Binding-site contacts:
Ligand atom C4 contacts residue 1RZ1 of chain 1.E at 4.2 Å.
Ligand atom C2 contacts residue 1RZ1 of chain 1.E at 4.3 Å.
Ligand atom PA contacts residue NA1 of chain 1.F at 3.8 Å.
Ligand atom O1A contacts residue ASP192 of chain 1.A at 2.9 Å (salt-bridge).
Ligand atom C2' contacts residue TYR273 of chain 1.A at 4.4 Å (hydrophobic).
Ligand atom S3' contacts residue ARG260 of chain 1.A at 3.5 Å (salt-bridge).
Ligand atom C2' contacts residue PHE274 of chain 1.A at 4.1 Å (hydrophobic).
Ligand atom C4' contacts residue 1RZ1 of chain 1.E at 3.7 Å.
Ligand atom C1' contacts residue TYR273 of chain 1.A at 3.8 Å (hydrophobic).
Ligand atom O1A contacts residue NA1 of chain 1.F at 2.5 Å (h-bond).
Ligand atom C2' contacts residue ARG260 of chain 1.A at 4.4 Å.
Ligand atom C4' contacts residue PHE274 of chain 1.A at 4.1 Å (hydrophobic).
Ligand atom O5' contacts residue 1RZ1 of chain 1.E at 4.0 Å.
Ligand atom O1A contacts residue 1RZ1 of chain 1.E at 3.4 Å (h-bond).
Ligand atom O5' contacts residue NA1 of chain 1.F at 4.5 Å.
Ligand atom O4' contacts residue 1RZ1 of chain 1.E at 3.4 Å.
Ligand atom O2 contacts residue TYR273 of chain 1.A at 3.8 Å.
Ligand atom C5 contacts residue 1RZ1 of chain 1.E at 3.3 Å.
Ligand atom C1' contacts residue 1RZ1 of chain 1.E at 3.8 Å.
Ligand atom O2A contacts residue NA1 of chain 1.F at 4.2 Å.
Ligand atom PA contacts residue 1RZ1 of chain 1.E at 3.9 Å.
Ligand atom S3' contacts residue PHE274 of chain 1.A at 4.2 Å.
Ligand atom PA contacts residue ASP192 of chain 1.A at 4.2 Å.
Ligand atom O1A contacts residue ASP194 of chain 1.A at 4.5 Å.
Ligand atom C6 contacts residue 1RZ1 of chain 1.E at 3.3 Å.
Ligand atom O2A contacts residue 1RZ1 of chain 1.E at 4.0 Å.
Ligand atom C5' contacts residue 1RZ1 of chain 1.E at 3.8 Å.
Ligand atom N1 contacts residue 1RZ1 of chain 1.E at 3.6 Å.

This protein binds this small molecule.
Small molecule (SMILES): Nc1ccn([C@@H]2CS[C@H](COP(=O)(O)O)O2)c(=O)n1

Sequence of chain 1.A:
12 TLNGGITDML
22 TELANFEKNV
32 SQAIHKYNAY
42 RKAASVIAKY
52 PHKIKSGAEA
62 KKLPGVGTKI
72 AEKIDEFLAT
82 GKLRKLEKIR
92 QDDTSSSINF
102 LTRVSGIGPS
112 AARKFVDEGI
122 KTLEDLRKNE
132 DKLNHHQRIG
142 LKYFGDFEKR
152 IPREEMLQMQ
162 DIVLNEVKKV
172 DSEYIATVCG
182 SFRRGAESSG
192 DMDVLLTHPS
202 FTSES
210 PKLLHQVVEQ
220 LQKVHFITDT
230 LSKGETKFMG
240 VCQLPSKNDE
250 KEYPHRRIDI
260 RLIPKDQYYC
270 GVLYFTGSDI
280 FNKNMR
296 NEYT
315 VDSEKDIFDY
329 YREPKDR